Sequence of chain 17.A:
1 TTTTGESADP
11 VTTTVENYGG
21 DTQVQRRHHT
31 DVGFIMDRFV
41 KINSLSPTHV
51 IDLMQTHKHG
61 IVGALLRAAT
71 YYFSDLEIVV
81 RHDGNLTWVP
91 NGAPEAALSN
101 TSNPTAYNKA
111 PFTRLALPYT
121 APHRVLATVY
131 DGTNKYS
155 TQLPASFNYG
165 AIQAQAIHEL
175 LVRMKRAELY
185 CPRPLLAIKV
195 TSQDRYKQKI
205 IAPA

Binding-site contacts:
Ligand atom O5S contacts residue ARG56 of chain 16.C at 3.6 Å (salt-bridge).
Ligand atom O5S contacts residue ASN88 of chain 16.C at 3.0 Å (h-bond).
Ligand atom O3 contacts residue LYS193 of chain 17.A at 2.8 Å (salt-bridge).
Ligand atom O3 contacts residue ARG56 of chain 16.C at 3.9 Å.
Ligand atom O5 contacts residue ARG135 of chain 17.B at 3.2 Å.
Ligand atom O6S contacts residue ARG56 of chain 16.C at 3.7 Å.
Ligand atom O1S contacts residue ASP58 of chain 16.C at 4.1 Å.
Ligand atom O6 contacts residue ARG135 of chain 17.B at 3.6 Å.
Ligand atom O5S contacts residue ARG135 of chain 17.B at 3.6 Å.
Ligand atom O3S contacts residue LYS193 of chain 17.A at 3.1 Å (salt-bridge).
Ligand atom O6S contacts residue LYS193 of chain 17.A at 3.4 Å.
Ligand atom O1S contacts residue ASP59 of chain 16.C at 3.0 Å.
Ligand atom S2 contacts residue ARG135 of chain 17.B at 4.0 Å.
Ligand atom C1 contacts residue ASP133 of chain 17.B at 4.0 Å.
Ligand atom O6S contacts residue ASN88 of chain 16.C at 3.9 Å.
Ligand atom S2 contacts residue ARG56 of chain 16.C at 3.4 Å (salt-bridge).
Ligand atom S1 contacts residue ASP58 of chain 16.C at 3.7 Å.
Ligand atom C5 contacts residue ARG135 of chain 17.B at 4.1 Å.
Ligand atom C3 contacts residue ARG56 of chain 16.C at 3.9 Å.
Ligand atom C3 contacts residue LYS193 of chain 17.A at 3.6 Å.
Ligand atom O2S contacts residue ASP58 of chain 16.C at 2.3 Å (salt-bridge).
Ligand atom C4 contacts residue LYS193 of chain 17.A at 3.4 Å.
Ligand atom S1 contacts residue ASP59 of chain 16.C at 3.7 Å.
Ligand atom O3 contacts residue ASP59 of chain 16.C at 4.0 Å.
Ligand atom O1 contacts residue ASP133 of chain 17.B at 4.1 Å.
Ligand atom S2 contacts residue ASN88 of chain 16.C at 4.0 Å.
Ligand atom C5 contacts residue THR134 of chain 17.B at 3.9 Å.
Ligand atom C2 contacts residue LYS193 of chain 17.A at 3.6 Å.
Ligand atom C6 contacts residue ARG135 of chain 17.B at 3.8 Å.
Ligand atom O2S contacts residue ARG56 of chain 16.C at 4.1 Å.
Ligand atom O6 contacts residue LYS193 of chain 17.A at 3.5 Å.
Ligand atom N2 contacts residue ARG56 of chain 16.C at 3.9 Å.
Ligand atom O2S contacts residue ASP59 of chain 16.C at 3.2 Å.
Ligand atom O3S contacts residue THR134 of chain 17.B at 3.3 Å (h-bond).
Ligand atom O4S contacts residue ARG56 of chain 16.C at 2.5 Å (salt-bridge).
Ligand atom O6B contacts residue LYS193 of chain 17.A at 4.1 Å.
Ligand atom O5 contacts residue LYS193 of chain 17.A at 3.6 Å.
Ligand atom C6 contacts residue THR134 of chain 17.B at 3.5 Å.
Ligand atom O6S contacts residue ARG135 of chain 17.B at 3.7 Å.
Ligand atom O4 contacts residue THR195 of chain 17.A at 3.7 Å.

Sequence of chain 16.C:
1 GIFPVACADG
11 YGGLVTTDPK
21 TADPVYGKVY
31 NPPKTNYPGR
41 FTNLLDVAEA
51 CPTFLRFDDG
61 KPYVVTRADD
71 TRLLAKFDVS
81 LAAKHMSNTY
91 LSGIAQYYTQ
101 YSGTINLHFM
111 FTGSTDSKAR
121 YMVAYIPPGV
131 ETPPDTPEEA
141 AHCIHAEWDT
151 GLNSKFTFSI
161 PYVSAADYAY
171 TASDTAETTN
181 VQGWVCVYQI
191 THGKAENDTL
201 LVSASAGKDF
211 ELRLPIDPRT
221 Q

The protein below binds the small molecule below.
Small molecule (SMILES): O=C(O)[C@@H]1O[C@@H](O[C@H]2[C@H](O)[C@@H](NS(=O)(=O)O)[C@@H](O)O[C@@H]2COS(=O)(=O)O)[C@H](OS(=O)(=O)O)[C@@H](O)[C@@H]1O[C@H]1O[C@H](COS(=O)(=O)O)[C@@H](O)[C@H](O)[C@H]1NS(=O)(=O)O

Sequence of chain 17.B:
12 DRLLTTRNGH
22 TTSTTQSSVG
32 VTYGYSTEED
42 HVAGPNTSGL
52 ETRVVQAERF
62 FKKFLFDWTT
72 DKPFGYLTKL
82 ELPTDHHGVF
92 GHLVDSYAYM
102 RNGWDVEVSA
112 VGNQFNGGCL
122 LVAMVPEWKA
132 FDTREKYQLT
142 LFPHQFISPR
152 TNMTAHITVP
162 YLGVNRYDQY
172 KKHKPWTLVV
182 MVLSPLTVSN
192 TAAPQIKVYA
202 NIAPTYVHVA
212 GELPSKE